Sequence of chain 1.B:
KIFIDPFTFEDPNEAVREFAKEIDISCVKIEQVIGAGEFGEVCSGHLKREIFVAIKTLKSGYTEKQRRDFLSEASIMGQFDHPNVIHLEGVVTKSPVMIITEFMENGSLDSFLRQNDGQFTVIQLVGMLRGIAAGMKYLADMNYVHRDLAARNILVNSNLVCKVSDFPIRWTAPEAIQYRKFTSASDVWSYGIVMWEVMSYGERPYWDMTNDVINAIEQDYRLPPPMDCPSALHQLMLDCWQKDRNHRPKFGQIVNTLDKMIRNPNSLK

This protein binds this small molecule.
Small molecule (SMILES): Nc1ncnc2c1ncn2[C@@H]1O[C@H](CO[P](=O)(O)O[P](=O)(O)NP(=O)(O)O)[C@@H](O)[C@H]1O

Binding-site contacts:
Ligand atom N6 contacts residue MET116 of chain 1.B at 3.9 Å.
Ligand atom C6 contacts residue MET116 of chain 1.B at 3.9 Å (hydrophobic).
Ligand atom C4 contacts residue ILE41 of chain 1.B at 4.4 Å (hydrophobic).
Ligand atom C6 contacts residue ALA65 of chain 1.B at 3.3 Å (hydrophobic).
Ligand atom N9 contacts residue VAL49 of chain 1.B at 3.8 Å.
Ligand atom N7 contacts residue LEU167 of chain 1.B at 3.8 Å.
Ligand atom C4 contacts residue LEU167 of chain 1.B at 4.5 Å (hydrophobic).
Ligand atom C8 contacts residue VAL49 of chain 1.B at 3.7 Å (hydrophobic).
Ligand atom N3 contacts residue GLY119 of chain 1.B at 4.4 Å.
Ligand atom N7 contacts residue VAL49 of chain 1.B at 4.3 Å.
Ligand atom C6 contacts residue LEU167 of chain 1.B at 3.9 Å (hydrophobic).
Ligand atom N1 contacts residue ALA65 of chain 1.B at 3.8 Å.
Ligand atom N1 contacts residue MET116 of chain 1.B at 3.0 Å (h-bond).
Ligand atom N3 contacts residue ILE41 of chain 1.B at 3.9 Å.
Ligand atom C5 contacts residue ALA65 of chain 1.B at 3.8 Å (hydrophobic).
Ligand atom N1 contacts residue PHE115 of chain 1.B at 3.9 Å.
Ligand atom C2 contacts residue PHE115 of chain 1.B at 4.0 Å (hydrophobic).
Ligand atom C2 contacts residue MET116 of chain 1.B at 3.2 Å (hydrophobic).
Ligand atom C5 contacts residue LEU167 of chain 1.B at 3.9 Å (hydrophobic).
Ligand atom N7 contacts residue ALA65 of chain 1.B at 4.2 Å.
Ligand atom C4 contacts residue VAL49 of chain 1.B at 4.5 Å (hydrophobic).
Ligand atom N1 contacts residue GLU114 of chain 1.B at 4.2 Å.
Ligand atom N6 contacts residue LEU167 of chain 1.B at 3.7 Å.
Ligand atom N6 contacts residue ALA65 of chain 1.B at 3.2 Å.
Ligand atom N3 contacts residue MET116 of chain 1.B at 4.1 Å.
Ligand atom N6 contacts residue GLU114 of chain 1.B at 2.9 Å (salt-bridge).
Ligand atom N6 contacts residue PHE115 of chain 1.B at 4.4 Å.
Ligand atom C6 contacts residue GLU114 of chain 1.B at 3.9 Å.
Ligand atom C2 contacts residue ILE41 of chain 1.B at 4.4 Å (hydrophobic).
Ligand atom N6 contacts residue THR113 of chain 1.B at 3.6 Å.